Sequence of chain 1.A:
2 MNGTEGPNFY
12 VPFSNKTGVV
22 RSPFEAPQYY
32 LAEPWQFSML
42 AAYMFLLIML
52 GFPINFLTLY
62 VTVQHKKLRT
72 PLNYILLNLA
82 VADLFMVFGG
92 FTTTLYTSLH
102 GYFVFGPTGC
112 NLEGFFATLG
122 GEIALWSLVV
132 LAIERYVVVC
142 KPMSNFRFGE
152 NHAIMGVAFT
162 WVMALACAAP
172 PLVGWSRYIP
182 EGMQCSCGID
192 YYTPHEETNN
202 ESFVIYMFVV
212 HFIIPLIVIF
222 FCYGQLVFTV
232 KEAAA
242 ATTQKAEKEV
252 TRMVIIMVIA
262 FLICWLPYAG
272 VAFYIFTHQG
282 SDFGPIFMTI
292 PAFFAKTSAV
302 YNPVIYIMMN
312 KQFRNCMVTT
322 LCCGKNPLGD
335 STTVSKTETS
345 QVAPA

Sequence of chain 2.B:
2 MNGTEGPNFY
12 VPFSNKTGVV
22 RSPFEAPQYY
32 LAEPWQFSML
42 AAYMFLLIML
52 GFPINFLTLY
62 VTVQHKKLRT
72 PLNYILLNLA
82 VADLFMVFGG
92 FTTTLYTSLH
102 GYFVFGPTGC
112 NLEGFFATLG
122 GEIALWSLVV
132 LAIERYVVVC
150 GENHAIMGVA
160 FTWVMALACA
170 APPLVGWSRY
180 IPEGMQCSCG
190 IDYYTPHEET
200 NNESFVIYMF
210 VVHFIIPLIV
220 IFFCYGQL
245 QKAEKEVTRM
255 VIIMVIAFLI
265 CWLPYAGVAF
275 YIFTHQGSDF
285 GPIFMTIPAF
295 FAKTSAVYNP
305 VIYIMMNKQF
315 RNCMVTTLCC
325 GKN

Binding-site contacts:
Ligand atom C7 contacts residue GLU198 of chain 2.B at 4.2 Å.
Ligand atom O5 contacts residue SER282 of chain 1.A at 3.5 Å.
Ligand atom C1 contacts residue SER282 of chain 1.A at 4.2 Å.
Ligand atom C1 contacts residue GLY281 of chain 1.A at 3.6 Å.
Ligand atom C8 contacts residue ZN1 of chain 2.FA at 4.0 Å.
Ligand atom O6 contacts residue GLU198 of chain 2.B at 3.7 Å.
Ligand atom O7 contacts residue ASN3 of chain 1.A at 3.1 Å (h-bond).
Ligand atom O6 contacts residue ASP283 of chain 1.A at 3.5 Å (salt-bridge).
Ligand atom O5 contacts residue GLY281 of chain 1.A at 4.1 Å.
Ligand atom C7 contacts residue GLY281 of chain 1.A at 3.0 Å.
Ligand atom C1 contacts residue ASP283 of chain 1.A at 4.3 Å.
Ligand atom C6 contacts residue ASP283 of chain 1.A at 3.4 Å.
Ligand atom C2 contacts residue ASN3 of chain 1.A at 2.9 Å.
Ligand atom C1 contacts residue ASN3 of chain 1.A at 2.0 Å.
Ligand atom C3 contacts residue ASN3 of chain 1.A at 4.3 Å.
Ligand atom N2 contacts residue GLY281 of chain 1.A at 3.6 Å.
Ligand atom C8 contacts residue GLU198 of chain 2.B at 3.1 Å.
Ligand atom C5 contacts residue ASN3 of chain 1.A at 4.1 Å.
Ligand atom C8 contacts residue GLY281 of chain 1.A at 3.3 Å.
Ligand atom O6 contacts residue SER282 of chain 1.A at 3.6 Å.
Ligand atom C2 contacts residue SER282 of chain 1.A at 4.2 Å.
Ligand atom O7 contacts residue MET2 of chain 1.A at 4.1 Å.
Ligand atom C2 contacts residue GLY281 of chain 1.A at 3.4 Å.
Ligand atom O5 contacts residue ASN3 of chain 1.A at 2.8 Å (h-bond).
Ligand atom C5 contacts residue ASP283 of chain 1.A at 3.9 Å.
Ligand atom C6 contacts residue SER282 of chain 1.A at 4.5 Å.
Ligand atom C7 contacts residue ASN3 of chain 1.A at 3.4 Å.
Ligand atom N2 contacts residue ASN3 of chain 1.A at 3.2 Å (h-bond).
Ligand atom O5 contacts residue ASP283 of chain 1.A at 3.3 Å (salt-bridge).
Ligand atom O7 contacts residue GLY281 of chain 1.A at 2.9 Å (h-bond).

A protein and the small-molecule ligand that binds it are described below.
Small molecule (SMILES): CC(=O)N[C@H]1CO[C@H](CO)[C@@H](O[C@]2(O)O[C@H](CO)[C@@H](O)[C@H](O)[C@H]2NC(C)=O)[C@@H]1O